Binding-site contacts:
Ligand atom O7 contacts residue ARG187 of chain 3.C at 3.3 Å (salt-bridge).
Ligand atom C11 contacts residue LEU147 of chain 3.C at 3.7 Å (hydrophobic).
Ligand atom C9 contacts residue GLU184 of chain 3.C at 3.2 Å.
Ligand atom C11 contacts residue GLU128 of chain 3.C at 3.9 Å.
Ligand atom O10 contacts residue ARG187 of chain 3.C at 3.6 Å.
Ligand atom C1 contacts residue GLN220 of chain 3.C at 3.6 Å.
Ligand atom C11 contacts residue GLY127 of chain 3.C at 3.9 Å.
Ligand atom O5 contacts residue GLY219 of chain 3.C at 3.7 Å.
Ligand atom O1B contacts residue GLN220 of chain 3.C at 2.9 Å (h-bond).
Ligand atom C5 contacts residue GLN220 of chain 3.C at 3.6 Å.
Ligand atom C5 contacts residue GLY219 of chain 3.C at 3.2 Å.
Ligand atom O1A contacts residue SER130 of chain 3.C at 2.7 Å (h-bond).
Ligand atom O8 contacts residue GLN220 of chain 3.C at 2.9 Å (h-bond).
Ligand atom C10 contacts residue GLU128 of chain 3.C at 3.9 Å.
Ligand atom C1 contacts residue THR129 of chain 3.C at 3.4 Å.
Ligand atom C6 contacts residue GLU128 of chain 3.C at 3.9 Å.
Ligand atom C9 contacts residue HIS177 of chain 3.C at 3.6 Å.
Ligand atom O6 contacts residue GLY219 of chain 3.C at 3.0 Å (h-bond).
Ligand atom O8 contacts residue TYR91 of chain 3.C at 3.3 Å.
Ligand atom C10 contacts residue LEU188 of chain 3.C at 3.8 Å (hydrophobic).
Ligand atom C4 contacts residue GLN220 of chain 3.C at 3.6 Å.
Ligand atom C9 contacts residue TYR91 of chain 3.C at 3.4 Å (hydrophobic).
Ligand atom C6 contacts residue GLN220 of chain 3.C at 3.9 Å.
Ligand atom C4 contacts residue GLU128 of chain 3.C at 3.6 Å.
Ligand atom C5 contacts residue GLU128 of chain 3.C at 3.7 Å.
Ligand atom O9 contacts residue HIS177 of chain 3.C at 3.4 Å (h-bond).
Ligand atom O1A contacts residue THR129 of chain 3.C at 3.3 Å.
Ligand atom O1B contacts residue SER130 of chain 3.C at 3.9 Å.
Ligand atom C1 contacts residue SER130 of chain 3.C at 3.7 Å.
Ligand atom O11 contacts residue GLY127 of chain 3.C at 3.4 Å.
Ligand atom O10 contacts residue LEU188 of chain 3.C at 3.0 Å.
Ligand atom O9 contacts residue TYR91 of chain 3.C at 2.7 Å (h-bond).
Ligand atom C7 contacts residue TRP145 of chain 3.C at 3.9 Å (hydrophobic).
Ligand atom C3 contacts residue GLN220 of chain 3.C at 3.6 Å.
Ligand atom C6 contacts residue GLY219 of chain 3.C at 3.4 Å.
Ligand atom O9 contacts residue GLU184 of chain 3.C at 2.4 Å (salt-bridge).
Ligand atom N5 contacts residue GLU128 of chain 3.C at 3.0 Å (salt-bridge).
Ligand atom O1B contacts residue THR129 of chain 3.C at 2.5 Å (h-bond).
Ligand atom O11 contacts residue GLU128 of chain 3.C at 3.0 Å (salt-bridge).
Ligand atom C9 contacts residue TRP145 of chain 3.C at 3.9 Å (hydrophobic).

A small-molecule ligand and the protein it binds are described below.
Small molecule (SMILES): O=C(CO)N[C@H]1[C@H]([C@H](O)[C@H](O)CO)O[C@@](O[C@@H]2[C@@H](O)[C@H](O)O[C@H](CO)[C@@H]2O)(C(=O)O)C[C@@H]1O

Sequence of chain 3.C:
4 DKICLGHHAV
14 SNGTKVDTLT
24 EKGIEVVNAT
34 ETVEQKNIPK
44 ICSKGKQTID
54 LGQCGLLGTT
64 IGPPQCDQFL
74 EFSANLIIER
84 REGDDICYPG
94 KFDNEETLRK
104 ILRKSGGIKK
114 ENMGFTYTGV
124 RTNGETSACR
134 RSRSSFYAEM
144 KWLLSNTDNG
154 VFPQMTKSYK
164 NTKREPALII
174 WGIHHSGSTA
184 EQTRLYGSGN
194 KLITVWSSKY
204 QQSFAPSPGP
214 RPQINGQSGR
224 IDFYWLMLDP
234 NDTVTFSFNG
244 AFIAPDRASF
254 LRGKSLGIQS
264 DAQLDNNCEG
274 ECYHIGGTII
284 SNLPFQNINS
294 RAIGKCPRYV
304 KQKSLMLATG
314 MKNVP